This small molecule binds to this protein.
Small molecule (SMILES): O=C(O)c1cncc(O)c1

Sequence of chain 4.A:
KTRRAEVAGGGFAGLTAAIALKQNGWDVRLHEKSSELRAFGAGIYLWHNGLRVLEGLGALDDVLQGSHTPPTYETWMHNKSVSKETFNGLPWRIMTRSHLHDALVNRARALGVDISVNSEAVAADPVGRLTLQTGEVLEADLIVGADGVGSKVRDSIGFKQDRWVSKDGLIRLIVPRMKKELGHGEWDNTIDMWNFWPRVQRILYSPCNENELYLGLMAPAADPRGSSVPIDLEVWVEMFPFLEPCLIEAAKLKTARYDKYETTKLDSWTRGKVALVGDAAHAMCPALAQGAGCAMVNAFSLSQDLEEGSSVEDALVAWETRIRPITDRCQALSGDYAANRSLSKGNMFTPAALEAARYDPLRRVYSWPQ

Binding-site contacts:
Ligand atom CAF contacts residue PRO295 of chain 4.A at 3.5 Å (hydrophobic).
Ligand atom CAE contacts residue LEU352 of chain 4.A at 3.8 Å (hydrophobic).
Ligand atom OAB contacts residue ALA296 of chain 4.A at 3.6 Å.
Ligand atom CAE contacts residue ARG211 of chain 4.A at 3.8 Å.
Ligand atom CAD contacts residue PRO295 of chain 4.A at 3.4 Å (hydrophobic).
Ligand atom CAE contacts residue ALA296 of chain 4.A at 3.4 Å (hydrophobic).
Ligand atom CAD contacts residue ALA298 of chain 4.A at 4.0 Å (hydrophobic).
Ligand atom CAH contacts residue PRO295 of chain 4.A at 4.2 Å (hydrophobic).
Ligand atom CAJ contacts residue ALA296 of chain 4.A at 3.9 Å (hydrophobic).
Ligand atom CAI contacts residue LEU213 of chain 4.A at 3.8 Å (hydrophobic).
Ligand atom NAG contacts residue LEU213 of chain 4.A at 4.1 Å.
Ligand atom CAI contacts residue PRO295 of chain 4.A at 3.5 Å (hydrophobic).
Ligand atom NAG contacts residue ALA296 of chain 4.A at 3.5 Å (h-bond).
Ligand atom OAB contacts residue LEU352 of chain 4.A at 3.5 Å.
Ligand atom OAA contacts residue PRO295 of chain 4.A at 3.9 Å.
Ligand atom NAG contacts residue TYR82 of chain 4.A at 4.1 Å.
Ligand atom OAB contacts residue ARG211 of chain 4.A at 2.8 Å (salt-bridge).
Ligand atom CAI contacts residue FAD1 of chain 4.B at 4.4 Å.
Ligand atom NAG contacts residue PRO295 of chain 4.A at 3.3 Å (h-bond).
Ligand atom OAC contacts residue TYR223 of chain 4.A at 3.8 Å.
Ligand atom OAA contacts residue MET227 of chain 4.A at 4.0 Å.
Ligand atom NAG contacts residue ALA298 of chain 4.A at 4.3 Å.
Ligand atom OAA contacts residue ARG211 of chain 4.A at 3.4 Å (salt-bridge).
Ligand atom CAH contacts residue MET227 of chain 4.A at 4.4 Å (hydrophobic).
Ligand atom CAH contacts residue LEU352 of chain 4.A at 4.5 Å (hydrophobic).
Ligand atom OAC contacts residue FAD1 of chain 4.B at 3.4 Å (h-bond).
Ligand atom OAC contacts residue PRO295 of chain 4.A at 4.2 Å.
Ligand atom OAC contacts residue LEU213 of chain 4.A at 4.0 Å.
Ligand atom CAE contacts residue PRO295 of chain 4.A at 3.3 Å (hydrophobic).
Ligand atom OAA contacts residue TYR270 of chain 4.A at 4.0 Å.
Ligand atom CAJ contacts residue PRO295 of chain 4.A at 3.4 Å (hydrophobic).
Ligand atom CAF contacts residue LEU213 of chain 4.A at 4.3 Å (hydrophobic).
Ligand atom CAJ contacts residue ARG211 of chain 4.A at 3.7 Å.
Ligand atom CAH contacts residue ARG211 of chain 4.A at 3.2 Å.
Ligand atom CAD contacts residue LEU213 of chain 4.A at 3.7 Å (hydrophobic).
Ligand atom CAF contacts residue MET227 of chain 4.A at 4.5 Å (hydrophobic).
Ligand atom CAH contacts residue ALA296 of chain 4.A at 3.9 Å (hydrophobic).